Sequence of chain 1.B:
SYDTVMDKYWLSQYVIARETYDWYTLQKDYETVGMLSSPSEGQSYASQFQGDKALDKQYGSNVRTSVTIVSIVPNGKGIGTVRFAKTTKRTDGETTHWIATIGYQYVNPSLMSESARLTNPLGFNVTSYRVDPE

Binding-site contacts:
Ligand atom C04 contacts residue LYS86 of chain 1.B at 4.0 Å.
Ligand atom C08 contacts residue LYS86 of chain 1.B at 3.7 Å.
Ligand atom C04 contacts residue GLU19 of chain 1.B at 3.1 Å.
Ligand atom C12 contacts residue LEU55 of chain 1.B at 3.7 Å (hydrophobic).
Ligand atom C12 contacts residue THR20 of chain 1.B at 3.8 Å.
Ligand atom N05 contacts residue VAL135 of chain 1.B at 4.1 Å.
Ligand atom C13 contacts residue GLU19 of chain 1.B at 3.9 Å.
Ligand atom C15 contacts residue GLN48 of chain 1.B at 2.9 Å.
Ligand atom C11 contacts residue ARG18 of chain 1.B at 3.6 Å.
Ligand atom C12 contacts residue TYR21 of chain 1.B at 3.6 Å (hydrophobic).
Ligand atom C08 contacts residue ARG18 of chain 1.B at 3.9 Å.
Ligand atom C08 contacts residue GLU19 of chain 1.B at 3.5 Å.
Ligand atom C09 contacts residue GLN48 of chain 1.B at 2.8 Å.
Ligand atom N05 contacts residue GLU19 of chain 1.B at 3.6 Å (salt-bridge).
Ligand atom C15 contacts residue GLU19 of chain 1.B at 4.0 Å.
Ligand atom C11 contacts residue THR20 of chain 1.B at 3.4 Å.
Ligand atom C16 contacts residue GLN48 of chain 1.B at 3.4 Å.
Ligand atom C13 contacts residue LYS86 of chain 1.B at 3.7 Å.
Ligand atom C08 contacts residue GLN48 of chain 1.B at 3.1 Å.
Ligand atom N07 contacts residue GLU19 of chain 1.B at 3.0 Å (salt-bridge).
Ligand atom N07 contacts residue GLN48 of chain 1.B at 3.4 Å (h-bond).
Ligand atom C15 contacts residue ARG18 of chain 1.B at 3.0 Å.
Ligand atom C01 contacts residue TRP102 of chain 1.B at 3.7 Å (hydrophobic).
Ligand atom C12 contacts residue GLU19 of chain 1.B at 3.9 Å.
Ligand atom C02 contacts residue LYS86 of chain 1.B at 3.5 Å.
Ligand atom C16 contacts residue GLU19 of chain 1.B at 3.4 Å.
Ligand atom C11 contacts residue PHE49 of chain 1.B at 4.1 Å (hydrophobic).
Ligand atom C11 contacts residue LEU55 of chain 1.B at 4.0 Å (hydrophobic).
Ligand atom C13 contacts residue GLN48 of chain 1.B at 3.9 Å.
Ligand atom C03 contacts residue VAL135 of chain 1.B at 3.6 Å (hydrophobic).
Ligand atom C09 contacts residue ARG18 of chain 1.B at 2.9 Å.
Ligand atom C06 contacts residue GLN48 of chain 1.B at 3.6 Å.
Ligand atom C13 contacts residue LEU55 of chain 1.B at 4.0 Å (hydrophobic).
Ligand atom C04 contacts residue VAL135 of chain 1.B at 3.4 Å (hydrophobic).
Ligand atom N07 contacts residue LYS86 of chain 1.B at 3.2 Å (salt-bridge).
Ligand atom C10 contacts residue ARG18 of chain 1.B at 2.7 Å.
Ligand atom C06 contacts residue GLU19 of chain 1.B at 3.0 Å.
Ligand atom O14 contacts residue LYS86 of chain 1.B at 3.1 Å (salt-bridge).
Ligand atom C10 contacts residue GLN48 of chain 1.B at 3.5 Å.
Ligand atom C09 contacts residue GLU19 of chain 1.B at 3.9 Å.

The small molecule below binds the protein below.
Small molecule (SMILES): CCCCNc1ccc2cccc(O)c2n1